Sequence of chain 1.A:
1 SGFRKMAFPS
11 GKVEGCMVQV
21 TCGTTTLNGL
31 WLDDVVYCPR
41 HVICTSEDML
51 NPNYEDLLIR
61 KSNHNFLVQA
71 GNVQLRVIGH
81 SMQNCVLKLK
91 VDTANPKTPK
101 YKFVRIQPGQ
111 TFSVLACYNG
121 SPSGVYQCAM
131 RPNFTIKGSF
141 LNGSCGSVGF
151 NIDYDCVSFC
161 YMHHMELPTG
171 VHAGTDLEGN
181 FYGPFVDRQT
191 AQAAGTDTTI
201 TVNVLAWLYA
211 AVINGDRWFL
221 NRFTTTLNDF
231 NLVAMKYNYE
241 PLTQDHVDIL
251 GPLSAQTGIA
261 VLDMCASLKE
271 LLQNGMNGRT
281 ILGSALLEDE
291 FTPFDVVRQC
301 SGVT

Sequence of chain 2.A:
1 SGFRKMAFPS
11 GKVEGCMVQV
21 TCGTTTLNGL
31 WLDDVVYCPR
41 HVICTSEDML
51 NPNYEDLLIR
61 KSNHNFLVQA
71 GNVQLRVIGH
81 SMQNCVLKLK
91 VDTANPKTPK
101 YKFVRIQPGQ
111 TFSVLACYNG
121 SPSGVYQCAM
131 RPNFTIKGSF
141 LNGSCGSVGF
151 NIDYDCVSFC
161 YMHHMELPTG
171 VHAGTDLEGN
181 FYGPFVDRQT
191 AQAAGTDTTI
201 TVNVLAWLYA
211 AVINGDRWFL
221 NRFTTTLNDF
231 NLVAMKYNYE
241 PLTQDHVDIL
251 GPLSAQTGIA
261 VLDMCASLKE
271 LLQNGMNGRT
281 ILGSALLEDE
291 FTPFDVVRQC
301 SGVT

Binding-site contacts:
Ligand atom C contacts residue THR45 of chain 2.A at 3.7 Å.
Ligand atom CL contacts residue LEU167 of chain 2.A at 3.7 Å.
Ligand atom C1 contacts residue THR25 of chain 2.A at 3.6 Å.
Ligand atom N2 contacts residue CYS145 of chain 2.A at 3.7 Å.
Ligand atom C7 contacts residue HIS41 of chain 2.A at 3.6 Å.
Ligand atom C10 contacts residue MET49 of chain 2.A at 3.6 Å (hydrophobic).
Ligand atom C19 contacts residue LEU141 of chain 2.A at 3.6 Å (hydrophobic).
Ligand atom N4 contacts residue HIS163 of chain 2.A at 2.9 Å (h-bond).
Ligand atom N3 contacts residue CYS145 of chain 2.A at 3.3 Å (h-bond).
Ligand atom C16 contacts residue CYS145 of chain 2.A at 3.7 Å (hydrophobic).
Ligand atom C11 contacts residue MET49 of chain 2.A at 3.6 Å (hydrophobic).
Ligand atom N3 contacts residue MET165 of chain 2.A at 3.5 Å.
Ligand atom C19 contacts residue PHE140 of chain 2.A at 3.7 Å (hydrophobic).
Ligand atom C7 contacts residue MET49 of chain 2.A at 3.6 Å (hydrophobic).
Ligand atom C17 contacts residue GLU166 of chain 2.A at 3.8 Å.
Ligand atom C18 contacts residue PHE140 of chain 2.A at 3.2 Å (hydrophobic).
Ligand atom C1 contacts residue HIS41 of chain 2.A at 3.2 Å.
Ligand atom N3 contacts residue GLU166 of chain 2.A at 3.7 Å.
Ligand atom C18 contacts residue GLU166 of chain 2.A at 3.3 Å.
Ligand atom C2 contacts residue MET49 of chain 2.A at 3.6 Å (hydrophobic).
Ligand atom C contacts residue SER46 of chain 2.A at 3.5 Å.
Ligand atom C18 contacts residue LEU141 of chain 2.A at 3.6 Å (hydrophobic).
Ligand atom C12 contacts residue ARG188 of chain 2.A at 3.0 Å.
Ligand atom C11 contacts residue GLN189 of chain 2.A at 3.5 Å.
Ligand atom C14 contacts residue GLU166 of chain 2.A at 3.6 Å.
Ligand atom O contacts residue MET165 of chain 2.A at 3.5 Å.
Ligand atom CL contacts residue GLN192 of chain 2.A at 3.4 Å.
Ligand atom N3 contacts residue HIS163 of chain 2.A at 3.3 Å (h-bond).
Ligand atom C13 contacts residue MET165 of chain 2.A at 3.8 Å (hydrophobic).
Ligand atom C11 contacts residue ARG188 of chain 2.A at 3.5 Å.
Ligand atom C12 contacts residue MET165 of chain 2.A at 3.5 Å (hydrophobic).
Ligand atom C1 contacts residue CYS44 of chain 2.A at 3.6 Å (hydrophobic).
Ligand atom C20 contacts residue ASN142 of chain 2.A at 3.6 Å.
Ligand atom C19 contacts residue SER1 of chain 1.A at 3.8 Å.
Ligand atom O contacts residue GLU166 of chain 2.A at 2.9 Å (salt-bridge).
Ligand atom C19 contacts residue GLU166 of chain 2.A at 3.8 Å.
Ligand atom CL contacts residue GLU166 of chain 2.A at 3.8 Å.
Ligand atom C19 contacts residue ASN142 of chain 2.A at 3.5 Å.
Ligand atom C12 contacts residue GLN189 of chain 2.A at 3.8 Å.
Ligand atom C21 contacts residue ASN142 of chain 2.A at 3.4 Å.

A small-molecule ligand and the protein it binds are described below.
Small molecule (SMILES): CN(C)c1ccc(N(Cc2cccc(Cl)c2)C(=O)Cn2nnc3ccccc32)cc1